This protein binds this small molecule.
Small molecule (SMILES): CC(=O)N[C@@H]1[C@@H](O)[C@H](O)[C@@H](CO)O[C@H]1O

Binding-site contacts:
Ligand atom C4 contacts residue ASN75 of chain 2.A at 4.2 Å.
Ligand atom N2 contacts residue ASN75 of chain 2.A at 3.1 Å (h-bond).
Ligand atom C1 contacts residue THR77 of chain 2.A at 4.0 Å.
Ligand atom C8 contacts residue HIS74 of chain 2.A at 4.4 Å.
Ligand atom N2 contacts residue THR77 of chain 2.A at 4.5 Å.
Ligand atom C7 contacts residue ASN75 of chain 2.A at 3.5 Å.
Ligand atom C2 contacts residue ASN75 of chain 2.A at 2.4 Å.
Ligand atom C3 contacts residue ASN75 of chain 2.A at 3.8 Å.
Ligand atom C1 contacts residue ASN75 of chain 2.A at 1.4 Å.
Ligand atom C8 contacts residue ASN75 of chain 2.A at 3.4 Å.
Ligand atom O5 contacts residue ASN75 of chain 2.A at 2.4 Å (h-bond).
Ligand atom O7 contacts residue ASN75 of chain 2.A at 3.5 Å (h-bond).
Ligand atom O7 contacts residue HIS74 of chain 2.A at 4.2 Å.
Ligand atom C5 contacts residue ASN75 of chain 2.A at 3.8 Å.

Sequence of chain 2.A:
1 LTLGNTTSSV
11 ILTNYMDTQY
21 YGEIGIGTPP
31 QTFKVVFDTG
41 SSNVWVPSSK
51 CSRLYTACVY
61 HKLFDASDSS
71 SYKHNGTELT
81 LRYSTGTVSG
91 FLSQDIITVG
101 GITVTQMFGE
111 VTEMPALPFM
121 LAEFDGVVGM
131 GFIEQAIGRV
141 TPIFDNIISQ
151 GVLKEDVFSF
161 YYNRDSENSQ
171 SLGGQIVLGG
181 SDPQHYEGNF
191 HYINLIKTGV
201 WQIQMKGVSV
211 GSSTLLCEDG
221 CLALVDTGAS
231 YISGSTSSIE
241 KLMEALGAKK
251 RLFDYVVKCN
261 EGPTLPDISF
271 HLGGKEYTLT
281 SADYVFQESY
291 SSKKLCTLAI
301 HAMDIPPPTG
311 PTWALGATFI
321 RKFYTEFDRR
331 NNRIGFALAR